Binding-site contacts:
Ligand atom N6 contacts residue ASP181 of chain 1.B at 2.9 Å (salt-bridge).
Ligand atom C10 contacts residue TRP207 of chain 1.B at 3.3 Å (hydrophobic).
Ligand atom C21 contacts residue HIS41 of chain 1.B at 3.4 Å.
Ligand atom N6 contacts residue SER182 of chain 1.B at 3.0 Å (h-bond).
Ligand atom C25 contacts residue SER182 of chain 1.B at 3.2 Å.
Ligand atom N1 contacts residue GLY208 of chain 1.B at 3.0 Å (h-bond).
Ligand atom C1 contacts residue SER187 of chain 1.B at 2.2 Å.
Ligand atom C22 contacts residue SER187 of chain 1.B at 2.7 Å.
Ligand atom C11 contacts residue GLN209 of chain 1.B at 3.6 Å.
Ligand atom O4 contacts residue LYS184 of chain 1.B at 3.6 Å.
Ligand atom N3 contacts residue HIS41 of chain 1.B at 3.0 Å (h-bond).
Ligand atom O2 contacts residue LYS184 of chain 1.B at 3.5 Å.
Ligand atom O4 contacts residue GLY210 of chain 1.B at 2.9 Å (h-bond).
Ligand atom C27 contacts residue LYS184 of chain 1.B at 3.5 Å.
Ligand atom N3 contacts residue SER187 of chain 1.B at 3.0 Å (h-bond).
Ligand atom C12 contacts residue TRP207 of chain 1.B at 3.3 Å (hydrophobic).
Ligand atom O3 contacts residue SER187 of chain 1.B at 2.2 Å (h-bond).
Ligand atom C19 contacts residue THR87 of chain 1.B at 3.5 Å.
Ligand atom O3 contacts residue GLY185 of chain 1.B at 2.9 Å (h-bond).
Ligand atom C20 contacts residue GLY85 of chain 1.B at 3.2 Å.
Ligand atom C1 contacts residue HIS41 of chain 1.B at 1.4 Å.
Ligand atom C22 contacts residue SER206 of chain 1.B at 3.5 Å.
Ligand atom C2 contacts residue HIS41 of chain 1.B at 2.6 Å.
Ligand atom N5 contacts residue SER182 of chain 1.B at 3.5 Å (h-bond).
Ligand atom N5 contacts residue CYS211 of chain 1.B at 3.6 Å.
Ligand atom O3 contacts residue HIS41 of chain 1.B at 3.6 Å (h-bond).
Ligand atom C25 contacts residue ASP181 of chain 1.B at 3.6 Å.
Ligand atom O4 contacts residue GLY208 of chain 1.B at 3.4 Å (h-bond).
Ligand atom C21 contacts residue SER187 of chain 1.B at 2.3 Å.
Ligand atom C26 contacts residue GLY208 of chain 1.B at 3.6 Å.
Ligand atom C2 contacts residue SER187 of chain 1.B at 1.4 Å.
Ligand atom N4 contacts residue GLY208 of chain 1.B at 3.6 Å (h-bond).
Ligand atom O1 contacts residue GLY208 of chain 1.B at 3.2 Å (h-bond).
Ligand atom N5 contacts residue GLY210 of chain 1.B at 2.8 Å (h-bond).
Ligand atom C26 contacts residue LYS184 of chain 1.B at 3.6 Å.
Ligand atom N5 contacts residue ASP181 of chain 1.B at 2.8 Å (salt-bridge).
Ligand atom C22 contacts residue CYS183 of chain 1.B at 3.6 Å (hydrophobic).
Ligand atom O1 contacts residue TRP207 of chain 1.B at 3.5 Å.
Ligand atom C18 contacts residue GLY85 of chain 1.B at 3.5 Å.
Ligand atom N3 contacts residue SER206 of chain 1.B at 2.9 Å (h-bond).

A protein and the small-molecule ligand that binds it are described below.
Small molecule (SMILES): CC(=O)N[C@H](Cc1ccccc1)C(=O)N[C@@H](Cc1ccccc1)C(=O)N[C@@H](CCCNC(N)=[NH2+])[C@H](O)CCl

Sequence of chain 1.B:
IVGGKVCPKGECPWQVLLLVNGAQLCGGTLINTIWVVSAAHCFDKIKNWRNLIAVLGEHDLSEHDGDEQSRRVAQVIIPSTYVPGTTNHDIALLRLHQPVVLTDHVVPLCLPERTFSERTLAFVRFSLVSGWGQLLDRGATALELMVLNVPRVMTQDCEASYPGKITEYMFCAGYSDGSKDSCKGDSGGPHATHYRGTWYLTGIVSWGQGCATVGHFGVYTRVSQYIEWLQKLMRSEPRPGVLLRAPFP